Binding-site contacts:
Ligand atom C3 contacts residue VAL296 of chain 53.D at 3.6 Å (hydrophobic).
Ligand atom O1B contacts residue ARG77 of chain 53.D at 2.4 Å (salt-bridge).
Ligand atom C2 contacts residue ARG77 of chain 53.D at 4.0 Å.
Ligand atom O1A contacts residue ARG77 of chain 53.D at 2.7 Å (salt-bridge).
Ligand atom C3 contacts residue GLY78 of chain 53.D at 3.8 Å.
Ligand atom O1A contacts residue LYS186 of chain 53.D at 4.3 Å.
Ligand atom C2 contacts residue GLY78 of chain 53.D at 4.2 Å.
Ligand atom O4 contacts residue ARG77 of chain 53.D at 4.2 Å.
Ligand atom C11 contacts residue TYR72 of chain 53.D at 4.2 Å (hydrophobic).
Ligand atom O3 contacts residue GLY78 of chain 53.D at 3.7 Å.
Ligand atom O4 contacts residue GLY78 of chain 53.D at 3.4 Å (h-bond).
Ligand atom N5 contacts residue TYR72 of chain 53.D at 2.9 Å (h-bond).
Ligand atom C6 contacts residue TYR72 of chain 53.D at 3.7 Å (hydrophobic).
Ligand atom C1 contacts residue TYR72 of chain 53.D at 3.8 Å (hydrophobic).
Ligand atom O1B contacts residue TYR72 of chain 53.D at 4.0 Å.
Ligand atom C6 contacts residue ASN80 of chain 53.D at 4.3 Å.
Ligand atom O4 contacts residue TYR72 of chain 53.D at 3.7 Å.
Ligand atom O1A contacts residue GLY78 of chain 53.D at 3.8 Å.
Ligand atom O6 contacts residue ASN93 of chain 53.D at 3.6 Å (h-bond).
Ligand atom C4 contacts residue HIS298 of chain 53.D at 3.7 Å.
Ligand atom O4 contacts residue THR291 of chain 53.D at 3.9 Å.
Ligand atom O8 contacts residue ARG77 of chain 53.D at 3.5 Å (salt-bridge).
Ligand atom C5 contacts residue TYR72 of chain 53.D at 3.5 Å (hydrophobic).
Ligand atom C3 contacts residue ARG77 of chain 53.D at 3.3 Å.
Ligand atom O4 contacts residue ASN80 of chain 53.D at 4.1 Å.
Ligand atom O1A contacts residue TYR72 of chain 53.D at 3.4 Å.
Ligand atom O4 contacts residue HIS298 of chain 53.D at 2.7 Å (h-bond).
Ligand atom C8 contacts residue ARG77 of chain 53.D at 4.2 Å.
Ligand atom C4 contacts residue TYR72 of chain 53.D at 3.4 Å (hydrophobic).
Ligand atom O4 contacts residue VAL296 of chain 53.D at 3.9 Å.
Ligand atom C4 contacts residue VAL296 of chain 53.D at 4.2 Å (hydrophobic).
Ligand atom C10 contacts residue TYR72 of chain 53.D at 4.0 Å (hydrophobic).
Ligand atom C6 contacts residue ASN93 of chain 53.D at 3.4 Å.
Ligand atom C1 contacts residue ARG77 of chain 53.D at 3.1 Å.
Ligand atom C5 contacts residue ASN93 of chain 53.D at 4.1 Å.
Ligand atom C4 contacts residue ARG77 of chain 53.D at 4.0 Å.
Ligand atom C4 contacts residue GLY78 of chain 53.D at 3.9 Å.
Ligand atom C6 contacts residue THR94 of chain 53.D at 4.3 Å.
Ligand atom C3 contacts residue HIS298 of chain 53.D at 3.8 Å.
Ligand atom O8 contacts residue TYR72 of chain 53.D at 3.4 Å (h-bond).

This small molecule binds to this protein.
Small molecule (SMILES): CC(=O)N[C@@H]1[C@@H](O[C@@H]2O[C@H](CO)[C@H](O)[C@H](O[C@]3(C(=O)O)C[C@H](O)[C@@H](NC(C)=O)[C@H]([C@H](O)[C@H](O)CO)O3)[C@H]2O)[C@H](O)[C@@H](CO[C@]2(C(=O)O)C[C@H](O)[C@@H](NC(C)=O)[C@H]([C@H](O)[C@H](O)CO)O2)O[C@H]1O

Sequence of chain 53.D:
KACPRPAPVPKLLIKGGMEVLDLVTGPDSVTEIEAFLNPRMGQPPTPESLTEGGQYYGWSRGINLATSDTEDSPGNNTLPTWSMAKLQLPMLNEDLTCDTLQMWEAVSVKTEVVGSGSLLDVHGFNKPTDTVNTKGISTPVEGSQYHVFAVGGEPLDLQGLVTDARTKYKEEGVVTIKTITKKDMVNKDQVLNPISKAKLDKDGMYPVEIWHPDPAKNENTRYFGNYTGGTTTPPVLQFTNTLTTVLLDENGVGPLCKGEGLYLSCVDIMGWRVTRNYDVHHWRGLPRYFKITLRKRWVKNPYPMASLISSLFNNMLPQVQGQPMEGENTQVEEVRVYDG

Sequence of chain 53.E:
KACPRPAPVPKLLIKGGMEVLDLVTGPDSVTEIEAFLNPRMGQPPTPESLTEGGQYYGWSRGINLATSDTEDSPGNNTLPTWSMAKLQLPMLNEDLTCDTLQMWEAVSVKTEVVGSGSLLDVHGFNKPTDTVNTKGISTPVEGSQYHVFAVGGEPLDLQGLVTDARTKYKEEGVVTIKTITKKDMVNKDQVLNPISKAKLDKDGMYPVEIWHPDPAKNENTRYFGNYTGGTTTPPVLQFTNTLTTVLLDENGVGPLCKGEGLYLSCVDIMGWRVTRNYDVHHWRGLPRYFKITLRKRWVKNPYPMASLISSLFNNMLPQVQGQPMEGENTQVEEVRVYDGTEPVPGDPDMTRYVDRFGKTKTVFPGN